This protein binds this small molecule.
Small molecule (SMILES): Nc1ncnc2c1ncn2[C@@H]1O[C@H](CO[P](=O)(S)OP(=O)(O)OP(=O)(O)O)[C@@H](O)[C@H]1O

Sequence of chain 1.A:
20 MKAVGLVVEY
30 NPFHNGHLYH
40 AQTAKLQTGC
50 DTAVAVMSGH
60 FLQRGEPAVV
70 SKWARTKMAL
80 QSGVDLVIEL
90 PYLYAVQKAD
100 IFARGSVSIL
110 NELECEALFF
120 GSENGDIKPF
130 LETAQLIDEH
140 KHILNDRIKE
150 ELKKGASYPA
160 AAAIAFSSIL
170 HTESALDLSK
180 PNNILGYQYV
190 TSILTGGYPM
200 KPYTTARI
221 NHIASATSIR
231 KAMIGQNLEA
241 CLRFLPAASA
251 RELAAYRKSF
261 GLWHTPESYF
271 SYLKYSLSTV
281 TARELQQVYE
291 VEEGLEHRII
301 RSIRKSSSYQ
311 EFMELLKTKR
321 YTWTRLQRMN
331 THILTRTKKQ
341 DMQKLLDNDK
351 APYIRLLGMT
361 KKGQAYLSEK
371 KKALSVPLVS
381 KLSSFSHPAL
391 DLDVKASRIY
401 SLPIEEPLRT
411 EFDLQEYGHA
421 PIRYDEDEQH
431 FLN

Binding-site contacts:
Ligand atom C8 contacts residue ARG206 of chain 1.A at 3.5 Å.
Ligand atom O3A contacts residue HIS36 of chain 1.A at 3.3 Å (h-bond).
Ligand atom C2 contacts residue ARG206 of chain 1.A at 3.3 Å.
Ligand atom N6 contacts residue GLY35 of chain 1.A at 3.1 Å.
Ligand atom N7 contacts residue HIS36 of chain 1.A at 3.6 Å (h-bond).
Ligand atom O3' contacts residue GLY120 of chain 1.A at 3.1 Å (h-bond).
Ligand atom O2B contacts residue ASN181 of chain 1.A at 3.1 Å (h-bond).
Ligand atom N1 contacts residue ILE207 of chain 1.A at 3.3 Å (h-bond).
Ligand atom O5' contacts residue HIS36 of chain 1.A at 3.5 Å.
Ligand atom N1 contacts residue TYR38 of chain 1.A at 3.4 Å.
Ligand atom O3G contacts residue ARG206 of chain 1.A at 3.7 Å.
Ligand atom N1 contacts residue ARG206 of chain 1.A at 3.5 Å.
Ligand atom C4' contacts residue HIS39 of chain 1.A at 3.5 Å.
Ligand atom C8 contacts residue GLY35 of chain 1.A at 3.7 Å.
Ligand atom C6 contacts residue GLY35 of chain 1.A at 3.2 Å.
Ligand atom N7 contacts residue GLY35 of chain 1.A at 3.2 Å (h-bond).
Ligand atom C4 contacts residue GLY35 of chain 1.A at 3.4 Å.
Ligand atom O3' contacts residue HIS39 of chain 1.A at 3.2 Å.
Ligand atom C5' contacts residue VAL27 of chain 1.A at 3.6 Å (hydrophobic).
Ligand atom O2G contacts residue ALA226 of chain 1.A at 3.6 Å (h-bond).
Ligand atom O2' contacts residue GLY120 of chain 1.A at 3.2 Å.
Ligand atom C1' contacts residue HIS39 of chain 1.A at 3.2 Å.
Ligand atom C2' contacts residue ARG206 of chain 1.A at 3.2 Å.
Ligand atom N7 contacts residue HIS33 of chain 1.A at 3.7 Å.
Ligand atom O2' contacts residue ARG206 of chain 1.A at 3.2 Å (salt-bridge).
Ligand atom O2A contacts residue TYR29 of chain 1.A at 3.1 Å (h-bond).
Ligand atom O2A contacts residue GLU28 of chain 1.A at 3.3 Å (salt-bridge).
Ligand atom O3G contacts residue ASN181 of chain 1.A at 3.6 Å (h-bond).
Ligand atom C5 contacts residue GLY35 of chain 1.A at 3.0 Å.
Ligand atom O2A contacts residue HIS36 of chain 1.A at 2.8 Å (h-bond).
Ligand atom PA contacts residue HIS36 of chain 1.A at 3.4 Å.
Ligand atom C2 contacts residue TYR38 of chain 1.A at 3.2 Å (hydrophobic).
Ligand atom S1G contacts residue GLU28 of chain 1.A at 3.7 Å.
Ligand atom C8 contacts residue HIS36 of chain 1.A at 3.4 Å.
Ligand atom O1B contacts residue ARG206 of chain 1.A at 2.5 Å (salt-bridge).
Ligand atom O4' contacts residue HIS39 of chain 1.A at 2.9 Å.
Ligand atom N6 contacts residue ILE207 of chain 1.A at 3.2 Å (h-bond).
Ligand atom N9 contacts residue ARG206 of chain 1.A at 3.5 Å (salt-bridge).
Ligand atom N3 contacts residue ARG206 of chain 1.A at 3.7 Å.
Ligand atom N6 contacts residue ILE223 of chain 1.A at 3.6 Å.